This small molecule binds to this protein.
Small molecule (SMILES): Nc1ncnc2c1ncn2[C@@H]1O[C@H](CO[P](=O)(O)O[P](=O)(O)NP(=O)(O)O)[C@@H](O)[C@H]1O

Binding-site contacts:
Ligand atom O1A contacts residue ARG796 of chain 1.F at 2.7 Å (salt-bridge).
Ligand atom PA contacts residue MG1 of chain 1.I at 3.5 Å.
Ligand atom N7 contacts residue THR579 of chain 1.A at 3.2 Å.
Ligand atom PB contacts residue THR579 of chain 1.A at 3.5 Å.
Ligand atom N3B contacts residue MG1 of chain 1.I at 3.3 Å.
Ligand atom PB contacts residue MG1 of chain 1.I at 3.0 Å.
Ligand atom O2A contacts residue SER580 of chain 1.A at 3.4 Å.
Ligand atom N3B contacts residue SER578 of chain 1.A at 2.9 Å (h-bond).
Ligand atom O1G contacts residue PRO577 of chain 1.A at 3.5 Å.
Ligand atom C3' contacts residue GLU799 of chain 1.F at 3.3 Å.
Ligand atom PG contacts residue ARG796 of chain 1.F at 3.1 Å.
Ligand atom O2B contacts residue MG1 of chain 1.I at 2.0 Å.
Ligand atom N6 contacts residue SER580 of chain 1.A at 3.1 Å (h-bond).
Ligand atom N3B contacts residue ARG796 of chain 1.F at 2.9 Å (salt-bridge).
Ligand atom O1B contacts residue THR579 of chain 1.A at 2.8 Å (h-bond).
Ligand atom O2B contacts residue LYS581 of chain 1.A at 3.3 Å (salt-bridge).
Ligand atom PG contacts residue MG1 of chain 1.I at 3.0 Å.
Ligand atom O3A contacts residue SER578 of chain 1.A at 3.3 Å.
Ligand atom O2G contacts residue LYS581 of chain 1.A at 3.0 Å (salt-bridge).
Ligand atom O2A contacts residue MG1 of chain 1.I at 3.4 Å.
Ligand atom O3G contacts residue ARG796 of chain 1.F at 2.9 Å (salt-bridge).
Ligand atom O1A contacts residue MG1 of chain 1.I at 3.2 Å.
Ligand atom O1G contacts residue ARG796 of chain 1.F at 2.8 Å (salt-bridge).
Ligand atom C4' contacts residue GLU799 of chain 1.F at 3.3 Å.
Ligand atom O1B contacts residue SER580 of chain 1.A at 2.8 Å (h-bond).
Ligand atom O3A contacts residue THR579 of chain 1.A at 3.0 Å (h-bond).
Ligand atom O3A contacts residue SER580 of chain 1.A at 2.9 Å (h-bond).
Ligand atom N6 contacts residue PHE538 of chain 1.A at 3.0 Å (h-bond).
Ligand atom O3' contacts residue GLU799 of chain 1.F at 2.6 Å (salt-bridge).
Ligand atom O3G contacts residue MG1 of chain 1.I at 2.1 Å.
Ligand atom O3G contacts residue ARG701 of chain 1.F at 3.0 Å (salt-bridge).
Ligand atom O1A contacts residue GLU650 of chain 1.F at 3.2 Å.
Ligand atom O2B contacts residue SER582 of chain 1.A at 2.9 Å (h-bond).
Ligand atom PB contacts residue SER580 of chain 1.A at 3.4 Å.
Ligand atom N1 contacts residue PHE538 of chain 1.A at 2.9 Å (h-bond).
Ligand atom O1G contacts residue ARG701 of chain 1.F at 2.8 Å (salt-bridge).
Ligand atom N6 contacts residue HIS540 of chain 1.A at 3.1 Å (h-bond).
Ligand atom O2' contacts residue GLU799 of chain 1.F at 2.7 Å (salt-bridge).
Ligand atom N7 contacts residue SER580 of chain 1.A at 3.3 Å (h-bond).
Ligand atom O1B contacts residue LYS581 of chain 1.A at 2.9 Å (salt-bridge).

Sequence of chain 1.F:
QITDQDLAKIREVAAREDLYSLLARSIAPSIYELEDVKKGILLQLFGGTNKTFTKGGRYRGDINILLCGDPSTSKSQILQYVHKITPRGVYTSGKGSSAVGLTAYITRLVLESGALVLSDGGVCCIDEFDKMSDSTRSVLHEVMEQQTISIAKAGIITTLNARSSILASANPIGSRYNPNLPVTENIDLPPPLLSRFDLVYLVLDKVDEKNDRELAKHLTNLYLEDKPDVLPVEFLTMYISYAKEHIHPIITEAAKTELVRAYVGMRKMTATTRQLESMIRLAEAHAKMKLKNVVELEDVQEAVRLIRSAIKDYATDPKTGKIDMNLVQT

Sequence of chain 1.A:
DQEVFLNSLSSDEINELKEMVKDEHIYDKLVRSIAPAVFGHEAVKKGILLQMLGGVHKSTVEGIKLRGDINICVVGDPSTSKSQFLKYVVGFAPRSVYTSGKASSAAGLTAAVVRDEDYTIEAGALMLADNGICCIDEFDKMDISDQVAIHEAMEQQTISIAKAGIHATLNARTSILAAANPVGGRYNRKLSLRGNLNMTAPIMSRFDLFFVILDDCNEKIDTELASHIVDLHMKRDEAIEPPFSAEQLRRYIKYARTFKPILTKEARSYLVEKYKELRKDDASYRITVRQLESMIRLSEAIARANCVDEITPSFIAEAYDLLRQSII